The protein below binds the small molecule below.
Small molecule (SMILES): CNC(=O)C=C(C)OP(=O)(O)OC

Sequence of chain 1.A:
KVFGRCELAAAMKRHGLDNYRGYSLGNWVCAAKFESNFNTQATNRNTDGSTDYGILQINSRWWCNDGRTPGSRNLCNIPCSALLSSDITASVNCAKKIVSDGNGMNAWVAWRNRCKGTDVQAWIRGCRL

Binding-site contacts:
Ligand atom CAG contacts residue ASP52 of chain 1.A at 2.8 Å.
Ligand atom OAE contacts residue ASP52 of chain 1.A at 4.1 Å.
Ligand atom CAA contacts residue GLU35 of chain 1.A at 4.0 Å.
Ligand atom CAC contacts residue ASN59 of chain 1.A at 3.5 Å.
Ligand atom CAL contacts residue GLU35 of chain 1.A at 3.0 Å.
Ligand atom OAI contacts residue ALA107 of chain 1.A at 2.4 Å (h-bond).
Ligand atom CAM contacts residue GLU35 of chain 1.A at 3.7 Å.
Ligand atom CAD contacts residue GLU35 of chain 1.A at 4.1 Å.
Ligand atom PAN contacts residue LEU56 of chain 1.A at 4.1 Å.
Ligand atom CAL contacts residue GLN57 of chain 1.A at 3.6 Å.
Ligand atom CAL contacts residue ASP52 of chain 1.A at 3.0 Å.
Ligand atom OAJ contacts residue ASN59 of chain 1.A at 3.5 Å.
Ligand atom OAE contacts residue GLU35 of chain 1.A at 2.5 Å (salt-bridge).
Ligand atom OAI contacts residue VAL109 of chain 1.A at 3.9 Å.
Ligand atom CAG contacts residue GLN57 of chain 1.A at 3.4 Å.
Ligand atom CAG contacts residue GLU35 of chain 1.A at 3.8 Å.
Ligand atom NAH contacts residue GLU35 of chain 1.A at 3.7 Å.
Ligand atom CAM contacts residue GLN57 of chain 1.A at 3.6 Å.
Ligand atom OAF contacts residue TRP108 of chain 1.A at 2.8 Å.
Ligand atom OAK contacts residue GLN57 of chain 1.A at 3.1 Å (h-bond).
Ligand atom OAF contacts residue GLN57 of chain 1.A at 2.6 Å (h-bond).
Ligand atom PAN contacts residue TRP108 of chain 1.A at 3.3 Å.
Ligand atom OAK contacts residue ASP52 of chain 1.A at 4.1 Å.
Ligand atom NAH contacts residue ASP52 of chain 1.A at 2.5 Å (salt-bridge).
Ligand atom CAC contacts residue GLN57 of chain 1.A at 4.0 Å.
Ligand atom PAN contacts residue ALA107 of chain 1.A at 3.7 Å.
Ligand atom OAI contacts residue TRP108 of chain 1.A at 3.3 Å.
Ligand atom OAJ contacts residue ILE58 of chain 1.A at 3.9 Å.
Ligand atom CAC contacts residue ILE98 of chain 1.A at 3.9 Å (hydrophobic).
Ligand atom CAA contacts residue ASN44 of chain 1.A at 3.4 Å.
Ligand atom PAN contacts residue GLN57 of chain 1.A at 3.3 Å.
Ligand atom CAA contacts residue ASP52 of chain 1.A at 3.6 Å.
Ligand atom OAF contacts residue LEU56 of chain 1.A at 3.0 Å (h-bond).
Ligand atom CAA contacts residue GLN57 of chain 1.A at 2.9 Å.
Ligand atom CAD contacts residue VAL109 of chain 1.A at 3.8 Å (hydrophobic).
Ligand atom OAF contacts residue GLU35 of chain 1.A at 3.8 Å.
Ligand atom CAC contacts residue TRP63 of chain 1.A at 3.5 Å (hydrophobic).
Ligand atom NAH contacts residue GLN57 of chain 1.A at 3.0 Å (h-bond).
Ligand atom CAC contacts residue ILE58 of chain 1.A at 3.9 Å (hydrophobic).
Ligand atom OAJ contacts residue GLN57 of chain 1.A at 3.0 Å (h-bond).